Binding-site contacts:
Ligand atom C contacts residue TYR131 of chain 1.A at 3.5 Å (hydrophobic).
Ligand atom CB contacts residue ASP160 of chain 1.A at 4.0 Å.
Ligand atom O contacts residue THR134 of chain 1.A at 3.1 Å (h-bond).
Ligand atom OXT contacts residue TYR131 of chain 1.A at 3.9 Å.
Ligand atom O contacts residue TYR131 of chain 1.A at 3.5 Å.
Ligand atom N contacts residue VAL140 of chain 1.A at 4.5 Å.
Ligand atom OXT contacts residue LYS113 of chain 1.A at 3.5 Å.
Ligand atom CA contacts residue TYR82 of chain 1.A at 3.4 Å (hydrophobic).
Ligand atom CD1 contacts residue TYR82 of chain 1.A at 3.8 Å (hydrophobic).
Ligand atom CB contacts residue TYR82 of chain 1.A at 3.8 Å (hydrophobic).
Ligand atom CD1 contacts residue LEU92 of chain 1.A at 4.2 Å (hydrophobic).
Ligand atom C contacts residue TRP115 of chain 1.A at 3.6 Å (hydrophobic).
Ligand atom N contacts residue THR142 of chain 1.A at 4.4 Å.
Ligand atom CA contacts residue ASP160 of chain 1.A at 3.8 Å.
Ligand atom CA contacts residue TRP115 of chain 1.A at 3.6 Å (hydrophobic).
Ligand atom CA contacts residue TYR131 of chain 1.A at 3.3 Å (hydrophobic).
Ligand atom CD1 contacts residue LEU108 of chain 1.A at 4.2 Å (hydrophobic).
Ligand atom CB contacts residue TRP115 of chain 1.A at 4.4 Å (hydrophobic).
Ligand atom CD2 contacts residue LEU108 of chain 1.A at 4.1 Å (hydrophobic).
Ligand atom C contacts residue THR134 of chain 1.A at 4.2 Å.
Ligand atom CB contacts residue ASP133 of chain 1.A at 3.5 Å.
Ligand atom N contacts residue ASP160 of chain 1.A at 2.8 Å (salt-bridge).
Ligand atom CA contacts residue ASP133 of chain 1.A at 3.6 Å.
Ligand atom CG contacts residue VAL135 of chain 1.A at 4.5 Å (hydrophobic).
Ligand atom C contacts residue ASP133 of chain 1.A at 4.0 Å.
Ligand atom O contacts residue ASP133 of chain 1.A at 3.5 Å (salt-bridge).
Ligand atom N contacts residue TYR131 of chain 1.A at 2.8 Å (h-bond).
Ligand atom CD1 contacts residue VAL90 of chain 1.A at 4.3 Å (hydrophobic).
Ligand atom N contacts residue TYR82 of chain 1.A at 3.7 Å.
Ligand atom CD2 contacts residue TRP115 of chain 1.A at 4.2 Å (hydrophobic).
Ligand atom O contacts residue LEU132 of chain 1.A at 4.4 Å.
Ligand atom OXT contacts residue TRP115 of chain 1.A at 2.8 Å (h-bond).
Ligand atom CG contacts residue TRP115 of chain 1.A at 3.8 Å (hydrophobic).
Ligand atom C contacts residue LYS113 of chain 1.A at 4.5 Å.
Ligand atom CD2 contacts residue LYS113 of chain 1.A at 4.4 Å.
Ligand atom CD1 contacts residue VAL135 of chain 1.A at 4.1 Å (hydrophobic).
Ligand atom CB contacts residue VAL135 of chain 1.A at 4.0 Å (hydrophobic).
Ligand atom N contacts residue ASP133 of chain 1.A at 2.8 Å (salt-bridge).
Ligand atom CG contacts residue TYR82 of chain 1.A at 3.9 Å (hydrophobic).
Ligand atom CD2 contacts residue THR134 of chain 1.A at 3.9 Å.

Sequence of chain 1.A:
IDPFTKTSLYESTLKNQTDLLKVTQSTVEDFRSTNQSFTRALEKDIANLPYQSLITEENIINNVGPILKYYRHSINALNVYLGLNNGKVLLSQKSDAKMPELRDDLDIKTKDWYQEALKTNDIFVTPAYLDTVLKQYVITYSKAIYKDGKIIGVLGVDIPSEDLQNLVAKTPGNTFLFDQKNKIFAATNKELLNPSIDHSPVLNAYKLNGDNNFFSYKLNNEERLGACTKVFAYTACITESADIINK

This small molecule binds to this protein.
Small molecule (SMILES): CC(C)C[C@H](N)C(=O)O